Sequence of chain 1.A:
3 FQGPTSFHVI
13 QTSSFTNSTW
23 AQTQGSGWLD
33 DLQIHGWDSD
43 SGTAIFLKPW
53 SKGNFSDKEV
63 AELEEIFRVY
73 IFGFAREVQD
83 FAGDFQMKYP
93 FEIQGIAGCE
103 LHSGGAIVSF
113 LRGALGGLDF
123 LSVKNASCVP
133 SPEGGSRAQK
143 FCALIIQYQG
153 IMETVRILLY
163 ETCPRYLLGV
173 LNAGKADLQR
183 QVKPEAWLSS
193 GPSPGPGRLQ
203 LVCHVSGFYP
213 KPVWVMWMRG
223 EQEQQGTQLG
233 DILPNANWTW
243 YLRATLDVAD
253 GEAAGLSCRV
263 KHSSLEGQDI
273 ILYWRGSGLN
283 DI

Binding-site contacts:
Ligand atom C6 contacts residue THR18 of chain 1.A at 4.3 Å.
Ligand atom C7 contacts residue ASN19 of chain 1.A at 3.3 Å.
Ligand atom C4 contacts residue THR18 of chain 1.A at 4.2 Å.
Ligand atom C6 contacts residue THR18 of chain 1.A at 3.6 Å.
Ligand atom C1 contacts residue TRP22 of chain 1.A at 4.2 Å (hydrophobic).
Ligand atom O5 contacts residue TRP22 of chain 1.A at 3.9 Å.
Ligand atom O5 contacts residue THR18 of chain 1.A at 4.5 Å.
Ligand atom C4 contacts residue ASN19 of chain 1.A at 4.0 Å.
Ligand atom C5 contacts residue ASN19 of chain 1.A at 3.5 Å.
Ligand atom C6 contacts residue TRP22 of chain 1.A at 3.6 Å (hydrophobic).
Ligand atom O6 contacts residue THR18 of chain 1.A at 3.9 Å.
Ligand atom O5 contacts residue THR18 of chain 1.A at 3.6 Å.
Ligand atom C6 contacts residue TRP22 of chain 1.A at 4.1 Å (hydrophobic).
Ligand atom C5 contacts residue THR18 of chain 1.A at 3.5 Å.
Ligand atom C2 contacts residue ASN19 of chain 1.A at 2.5 Å.
Ligand atom N2 contacts residue THR21 of chain 1.A at 4.4 Å.
Ligand atom O6 contacts residue TRP22 of chain 1.A at 4.4 Å.
Ligand atom C1 contacts residue ASN19 of chain 1.A at 1.4 Å.
Ligand atom C5 contacts residue TRP22 of chain 1.A at 4.2 Å (hydrophobic).
Ligand atom C1 contacts residue THR18 of chain 1.A at 4.4 Å.
Ligand atom C3 contacts residue ASN19 of chain 1.A at 3.7 Å.
Ligand atom N2 contacts residue ASN19 of chain 1.A at 3.0 Å (h-bond).
Ligand atom C8 contacts residue ASN19 of chain 1.A at 4.2 Å.
Ligand atom O7 contacts residue ASN19 of chain 1.A at 3.6 Å (h-bond).
Ligand atom O5 contacts residue ASN19 of chain 1.A at 2.2 Å (h-bond).
Ligand atom O5 contacts residue TRP22 of chain 1.A at 4.0 Å.
Ligand atom C3 contacts residue THR18 of chain 1.A at 4.4 Å.
Ligand atom C5 contacts residue TRP22 of chain 1.A at 3.9 Å (hydrophobic).
Ligand atom C6 contacts residue GLN24 of chain 1.A at 4.2 Å.

A protein and the small-molecule ligand that binds it are described below.
Small molecule (SMILES): CC(=O)N[C@H]1[C@H](O[C@H]2[C@H](O[C@@H]3O[C@@H](C)[C@@H](O)[C@@H](O)[C@@H]3O)[C@@H](NC(C)=O)CO[C@@H]2CO[C@@H]2O[C@@H](C)[C@@H](O)[C@@H](O)[C@@H]2O)O[C@H](CO)[C@@H](O)[C@@H]1O